Binding-site contacts:
Ligand atom CAJ contacts residue TYR65 of chain 1.A at 4.1 Å (hydrophobic).
Ligand atom CAS contacts residue TYR65 of chain 1.A at 4.0 Å (hydrophobic).
Ligand atom CAF contacts residue GLU131 of chain 1.A at 3.6 Å.
Ligand atom CAU contacts residue ARG11 of chain 1.A at 3.9 Å.
Ligand atom CAI contacts residue SER54 of chain 1.A at 3.5 Å.
Ligand atom CAK contacts residue TYR65 of chain 1.A at 3.5 Å (hydrophobic).
Ligand atom CAJ contacts residue ARG11 of chain 1.A at 3.4 Å.
Ligand atom CAH contacts residue THR55 of chain 1.A at 4.2 Å.
Ligand atom NAN contacts residue ARG11 of chain 1.A at 3.8 Å.
Ligand atom CAQ contacts residue TYR12 of chain 1.A at 3.6 Å (hydrophobic).
Ligand atom CAG contacts residue ARG11 of chain 1.A at 3.5 Å.
Ligand atom OAD contacts residue TYR10 of chain 1.A at 4.2 Å.
Ligand atom CAE contacts residue THR55 of chain 1.A at 4.2 Å.
Ligand atom CAR contacts residue TYR65 of chain 1.A at 3.9 Å (hydrophobic).
Ligand atom CAB contacts residue ARG69 of chain 1.A at 4.0 Å.
Ligand atom CAT contacts residue TYR65 of chain 1.A at 3.7 Å (hydrophobic).
Ligand atom CAJ contacts residue TYR12 of chain 1.A at 3.3 Å (hydrophobic).
Ligand atom CAQ contacts residue ARG11 of chain 1.A at 4.0 Å.
Ligand atom CAE contacts residue SER54 of chain 1.A at 4.2 Å.
Ligand atom NAN contacts residue TYR12 of chain 1.A at 2.8 Å (h-bond).
Ligand atom C contacts residue TRP28 of chain 1.A at 3.9 Å (hydrophobic).
Ligand atom CAR contacts residue TYR12 of chain 1.A at 3.5 Å (hydrophobic).
Ligand atom CAT contacts residue SER54 of chain 1.A at 3.8 Å.
Ligand atom CAP contacts residue ARG11 of chain 1.A at 4.2 Å.
Ligand atom CAF contacts residue SER54 of chain 1.A at 3.7 Å.
Ligand atom NAM contacts residue TRP28 of chain 1.A at 3.7 Å.
Ligand atom CAP contacts residue TYR65 of chain 1.A at 3.3 Å (hydrophobic).
Ligand atom OAD contacts residue ARG11 of chain 1.A at 3.4 Å.
Ligand atom CAU contacts residue TYR65 of chain 1.A at 3.5 Å (hydrophobic).
Ligand atom CAR contacts residue ARG11 of chain 1.A at 3.6 Å.
Ligand atom OAD contacts residue THR62 of chain 1.A at 3.5 Å.
Ligand atom CAG contacts residue TYR65 of chain 1.A at 3.6 Å (hydrophobic).
Ligand atom CAE contacts residue GLU131 of chain 1.A at 4.0 Å.
Ligand atom O contacts residue TYR65 of chain 1.A at 3.7 Å.
Ligand atom C contacts residue TYR65 of chain 1.A at 3.9 Å (hydrophobic).
Ligand atom CAI contacts residue TYR65 of chain 1.A at 4.0 Å (hydrophobic).
Ligand atom NAM contacts residue TYR65 of chain 1.A at 3.6 Å.
Ligand atom CA contacts residue TRP28 of chain 1.A at 3.5 Å (hydrophobic).
Ligand atom CAA contacts residue SER43 of chain 1.A at 3.4 Å.
Ligand atom OAD contacts residue TYR12 of chain 1.A at 2.8 Å (h-bond).

Sequence of chain 1.A:
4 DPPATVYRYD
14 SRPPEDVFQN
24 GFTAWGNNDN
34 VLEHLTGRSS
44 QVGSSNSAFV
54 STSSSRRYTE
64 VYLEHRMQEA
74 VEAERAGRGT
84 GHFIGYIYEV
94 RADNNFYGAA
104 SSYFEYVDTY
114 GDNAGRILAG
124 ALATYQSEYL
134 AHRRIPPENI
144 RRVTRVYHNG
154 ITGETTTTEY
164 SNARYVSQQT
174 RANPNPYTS

This small molecule binds to this protein.
Small molecule (SMILES): CN(C)CC(=O)Nc1ccc2[nH]c(=O)c3ccccc3c2c1